Binding-site contacts:
Ligand atom CB contacts residue ILE35 of chain 1.B at 3.9 Å (hydrophobic).
Ligand atom CE2 contacts residue VAL52 of chain 1.B at 3.9 Å (hydrophobic).
Ligand atom C contacts residue TYR57 of chain 1.B at 4.1 Å (hydrophobic).
Ligand atom CD1 contacts residue GLU49 of chain 1.B at 3.7 Å.
Ligand atom CE1 contacts residue GLU49 of chain 1.B at 3.5 Å.
Ligand atom N contacts residue ARG71 of chain 1.B at 3.0 Å (salt-bridge).
Ligand atom CD2 contacts residue PHE74 of chain 1.B at 3.9 Å (hydrophobic).
Ligand atom CZ contacts residue VAL52 of chain 1.B at 3.8 Å (hydrophobic).
Ligand atom CB contacts residue TYR57 of chain 1.B at 4.2 Å (hydrophobic).
Ligand atom CD2 contacts residue ILE33 of chain 1.B at 3.6 Å (hydrophobic).
Ligand atom CD contacts residue ARG53 of chain 1.B at 4.0 Å.
Ligand atom N contacts residue TYR57 of chain 1.B at 4.1 Å.
Ligand atom CD2 contacts residue ILE35 of chain 1.B at 3.9 Å (hydrophobic).
Ligand atom CD2 contacts residue SER34 of chain 1.B at 3.9 Å.
Ligand atom CA contacts residue ARG71 of chain 1.B at 3.7 Å.
Ligand atom CD contacts residue ILE32 of chain 1.B at 4.2 Å (hydrophobic).
Ligand atom CB contacts residue PHE60 of chain 1.B at 3.7 Å (hydrophobic).
Ligand atom CD1 contacts residue ARG71 of chain 1.B at 3.8 Å.
Ligand atom CD1 contacts residue PHE74 of chain 1.B at 4.2 Å (hydrophobic).
Ligand atom CD1 contacts residue ARG53 of chain 1.B at 3.4 Å.
Ligand atom CA contacts residue PHE60 of chain 1.B at 3.6 Å (hydrophobic).
Ligand atom O contacts residue PHE60 of chain 1.B at 3.5 Å.
Ligand atom CD1 contacts residue ILE32 of chain 1.B at 3.9 Å (hydrophobic).
Ligand atom CD2 contacts residue GLY30 of chain 1.B at 4.1 Å.
Ligand atom CD1 contacts residue TYR57 of chain 1.B at 3.9 Å (hydrophobic).
Ligand atom CD2 contacts residue ALA70 of chain 1.B at 4.0 Å (hydrophobic).
Ligand atom OE1 contacts residue TYR57 of chain 1.B at 3.0 Å (h-bond).
Ligand atom CB contacts residue ARG53 of chain 1.B at 4.2 Å.
Ligand atom C contacts residue PHE60 of chain 1.B at 3.7 Å (hydrophobic).
Ligand atom CD contacts residue ILE56 of chain 1.B at 4.1 Å (hydrophobic).
Ligand atom CZ contacts residue GLU49 of chain 1.B at 4.2 Å.
Ligand atom CE2 contacts residue ILE35 of chain 1.B at 4.0 Å (hydrophobic).
Ligand atom O contacts residue TYR57 of chain 1.B at 3.3 Å (h-bond).
Ligand atom OE1 contacts residue ARG53 of chain 1.B at 3.3 Å (salt-bridge).
Ligand atom CD1 contacts residue THR29 of chain 1.B at 3.7 Å.
Ligand atom N contacts residue PHE60 of chain 1.B at 3.6 Å.
Ligand atom CD1 contacts residue ILE35 of chain 1.B at 4.0 Å (hydrophobic).
Ligand atom CD contacts residue TYR57 of chain 1.B at 3.8 Å (hydrophobic).
Ligand atom CB1 contacts residue ARG53 of chain 1.B at 3.9 Å.
Ligand atom CE1 contacts residue ARG53 of chain 1.B at 3.9 Å.

A protein and the small-molecule ligand that binds it are described below.
Small molecule (SMILES): CC(C)C[C@@H]1NC(=O)[C@H](CCCCN)NC(=O)[C@@](C)(NC(=O)[C@H](CC(C)C)NC(=O)[C@H](CC(=O)O)NC(=O)[C@H](CCC(N)=O)NC(=O)[C@H](CCC(=O)O)NC(=O)[C@@H](NC(=O)[C@@H]2CCCN2C(=O)[C@@H]2CCCN2C(=O)[C@H](CC(C)C)NC(=O)[C@@H](N)CC(C)C)[C@@H](C)O)CCCCCCCC[C@@](C)(C(=O)N[C@@H](Cc2ccc(O)cc2)C(N)=O)NC(=O)[C@H](CC2CCCCC2)NC1=O

Sequence of chain 1.B:
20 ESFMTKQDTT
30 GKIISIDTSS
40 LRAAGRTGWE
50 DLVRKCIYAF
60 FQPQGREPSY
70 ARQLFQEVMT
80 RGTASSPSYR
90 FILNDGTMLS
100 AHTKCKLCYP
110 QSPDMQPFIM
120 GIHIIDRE